A protein and the small-molecule ligand that binds it are described below.
Small molecule (SMILES): OC[C@H]1O[C@@H](O)[C@H](O)[C@@H](O)[C@H]1O

Sequence of chain 1.B:
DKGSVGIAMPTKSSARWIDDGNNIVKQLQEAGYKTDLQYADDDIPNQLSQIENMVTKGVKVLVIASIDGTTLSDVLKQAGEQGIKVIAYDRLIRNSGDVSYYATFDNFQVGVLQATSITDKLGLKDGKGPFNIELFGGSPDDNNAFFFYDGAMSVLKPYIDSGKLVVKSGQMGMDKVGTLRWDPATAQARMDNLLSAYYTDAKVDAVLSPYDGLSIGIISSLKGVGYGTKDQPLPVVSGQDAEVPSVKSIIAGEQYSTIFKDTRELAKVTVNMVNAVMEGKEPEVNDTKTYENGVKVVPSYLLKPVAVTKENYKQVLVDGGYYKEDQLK

Binding-site contacts:
Ligand atom C1 contacts residue TRP183 of chain 1.B at 3.9 Å (hydrophobic).
Ligand atom O6 contacts residue SER15 of chain 1.B at 3.3 Å (h-bond).
Ligand atom C1 contacts residue ARG92 of chain 1.B at 3.8 Å.
Ligand atom O2 contacts residue LYS262 of chain 1.B at 3.0 Å (salt-bridge).
Ligand atom O3 contacts residue LYS262 of chain 1.B at 2.9 Å (salt-bridge).
Ligand atom C2 contacts residue ASN145 of chain 1.B at 4.1 Å.
Ligand atom C1 contacts residue ASP143 of chain 1.B at 3.3 Å.
Ligand atom O5 contacts residue TRP18 of chain 1.B at 3.9 Å.
Ligand atom O2 contacts residue ASN145 of chain 1.B at 3.1 Å (h-bond).
Ligand atom O6 contacts residue TRP18 of chain 1.B at 3.4 Å (h-bond).
Ligand atom O5 contacts residue ASP143 of chain 1.B at 3.6 Å (salt-bridge).
Ligand atom C5 contacts residue ARG92 of chain 1.B at 4.0 Å.
Ligand atom O3 contacts residue GLN241 of chain 1.B at 4.0 Å.
Ligand atom O2 contacts residue PHE149 of chain 1.B at 3.7 Å.
Ligand atom C3 contacts residue ASP242 of chain 1.B at 3.5 Å.
Ligand atom C6 contacts residue TRP183 of chain 1.B at 3.6 Å (hydrophobic).
Ligand atom C3 contacts residue ARG17 of chain 1.B at 4.0 Å.
Ligand atom O3 contacts residue ASP242 of chain 1.B at 2.6 Å (salt-bridge).
Ligand atom O2 contacts residue ARG17 of chain 1.B at 3.5 Å (salt-bridge).
Ligand atom C5 contacts residue TRP183 of chain 1.B at 3.7 Å (hydrophobic).
Ligand atom C3 contacts residue GLN241 of chain 1.B at 4.1 Å.
Ligand atom O4 contacts residue TRP18 of chain 1.B at 4.0 Å.
Ligand atom C3 contacts residue LYS262 of chain 1.B at 3.5 Å.
Ligand atom C1 contacts residue ASN145 of chain 1.B at 4.0 Å.
Ligand atom C6 contacts residue ARG92 of chain 1.B at 3.9 Å.
Ligand atom O1 contacts residue ASP91 of chain 1.B at 3.6 Å.
Ligand atom O1 contacts residue ASP143 of chain 1.B at 2.5 Å (salt-bridge).
Ligand atom C2 contacts residue ASP91 of chain 1.B at 3.5 Å.
Ligand atom C4 contacts residue ASP242 of chain 1.B at 3.3 Å.
Ligand atom O6 contacts residue ARG92 of chain 1.B at 3.5 Å (salt-bridge).
Ligand atom O2 contacts residue ASP91 of chain 1.B at 2.7 Å (salt-bridge).
Ligand atom O1 contacts residue ARG92 of chain 1.B at 2.8 Å (salt-bridge).
Ligand atom C2 contacts residue ARG17 of chain 1.B at 3.6 Å.
Ligand atom O5 contacts residue ARG92 of chain 1.B at 3.0 Å (salt-bridge).
Ligand atom O4 contacts residue ASP242 of chain 1.B at 2.6 Å (salt-bridge).
Ligand atom O5 contacts residue TRP183 of chain 1.B at 3.7 Å.
Ligand atom O1 contacts residue ASN145 of chain 1.B at 3.2 Å (h-bond).
Ligand atom O3 contacts residue ARG17 of chain 1.B at 3.0 Å (salt-bridge).
Ligand atom C2 contacts residue LYS262 of chain 1.B at 3.8 Å.
Ligand atom O4 contacts residue ARG17 of chain 1.B at 3.3 Å.